A protein and the small-molecule ligand that binds it are described below.
Small molecule (SMILES): CCCCCCCCCCCC[N+](C)(C)CCCS(=O)(=O)O

Binding-site contacts:
Ligand atom O1S contacts residue THR226 of chain 27.A at 4.3 Å.
Ligand atom N1 contacts residue ARG224 of chain 27.A at 4.2 Å.
Ligand atom O1S contacts residue ARG98 of chain 27.A at 3.6 Å.
Ligand atom C16 contacts residue ARG224 of chain 27.A at 4.0 Å.
Ligand atom C1 contacts residue ARG98 of chain 27.A at 3.2 Å.
Ligand atom N1 contacts residue ARG98 of chain 27.A at 4.3 Å.
Ligand atom O3S contacts residue THR226 of chain 27.A at 4.0 Å.
Ligand atom C15 contacts residue ARG224 of chain 27.A at 3.3 Å.
Ligand atom C2 contacts residue ARG224 of chain 27.A at 3.8 Å.
Ligand atom C2 contacts residue ARG98 of chain 27.A at 3.4 Å.
Ligand atom C15 contacts residue TRP117 of chain 27.A at 4.2 Å (hydrophobic).
Ligand atom N1 contacts residue TRP117 of chain 27.A at 4.1 Å.
Ligand atom C16 contacts residue TRP117 of chain 27.A at 3.7 Å (hydrophobic).
Ligand atom C3 contacts residue TRP117 of chain 27.A at 3.5 Å (hydrophobic).
Ligand atom C1 contacts residue ARG224 of chain 27.A at 3.8 Å.
Ligand atom C3 contacts residue ARG98 of chain 27.A at 3.2 Å.
Ligand atom C3 contacts residue ARG224 of chain 27.A at 3.5 Å.
Ligand atom C13 contacts residue ARG224 of chain 27.A at 4.1 Å.
Ligand atom S1 contacts residue ARG98 of chain 27.A at 4.4 Å.
Ligand atom O1S contacts residue ASP228 of chain 27.A at 3.6 Å.
Ligand atom C14 contacts residue ARG224 of chain 27.A at 4.5 Å.

Sequence of chain 27.A:
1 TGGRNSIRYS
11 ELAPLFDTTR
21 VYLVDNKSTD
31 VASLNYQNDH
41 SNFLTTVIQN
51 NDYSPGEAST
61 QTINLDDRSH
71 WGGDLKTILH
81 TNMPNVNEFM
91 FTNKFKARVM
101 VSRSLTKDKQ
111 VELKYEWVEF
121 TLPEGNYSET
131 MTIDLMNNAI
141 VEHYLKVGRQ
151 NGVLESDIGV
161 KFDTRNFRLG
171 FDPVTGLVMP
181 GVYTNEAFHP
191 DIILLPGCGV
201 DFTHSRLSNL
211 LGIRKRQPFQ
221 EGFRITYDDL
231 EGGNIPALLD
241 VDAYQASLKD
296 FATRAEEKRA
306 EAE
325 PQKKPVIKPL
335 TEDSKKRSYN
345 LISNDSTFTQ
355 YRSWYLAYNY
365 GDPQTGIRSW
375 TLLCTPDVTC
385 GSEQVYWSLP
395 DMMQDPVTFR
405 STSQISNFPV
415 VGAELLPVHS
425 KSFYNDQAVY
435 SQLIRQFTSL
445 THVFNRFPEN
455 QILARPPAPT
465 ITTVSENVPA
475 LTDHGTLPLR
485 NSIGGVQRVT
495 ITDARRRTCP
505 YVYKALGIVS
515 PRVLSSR